Sequence of chain 9.B:
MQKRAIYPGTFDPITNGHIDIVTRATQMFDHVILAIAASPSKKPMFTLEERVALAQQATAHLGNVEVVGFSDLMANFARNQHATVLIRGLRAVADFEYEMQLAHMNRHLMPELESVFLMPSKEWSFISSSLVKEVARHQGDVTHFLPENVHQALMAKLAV

Binding-site contacts:
Ligand atom C13 contacts residue HIS138 of chain 3.B at 3.9 Å.
Ligand atom C21 contacts residue ALA37 of chain 9.B at 3.7 Å (hydrophobic).
Ligand atom C20 contacts residue ALA37 of chain 9.B at 3.6 Å (hydrophobic).
Ligand atom C14 contacts residue ASP72 of chain 9.B at 3.2 Å.
Ligand atom N9 contacts residue LEU73 of chain 9.B at 3.5 Å.
Ligand atom N23 contacts residue ALA38 of chain 9.B at 3.5 Å (h-bond).
Ligand atom C18 contacts residue ALA37 of chain 9.B at 3.7 Å (hydrophobic).
Ligand atom C19 contacts residue THR10 of chain 9.B at 3.7 Å.
Ligand atom C8 contacts residue MET74 of chain 9.B at 3.9 Å (hydrophobic).
Ligand atom C20 contacts residue THR10 of chain 9.B at 3.8 Å.
Ligand atom N23 contacts residue PRO40 of chain 9.B at 3.8 Å.
Ligand atom C19 contacts residue ALA37 of chain 9.B at 3.6 Å (hydrophobic).
Ligand atom C15 contacts residue PHE70 of chain 9.B at 3.8 Å (hydrophobic).
Ligand atom N12 contacts residue ASP72 of chain 9.B at 3.0 Å (salt-bridge).
Ligand atom C10 contacts residue LEU102 of chain 9.B at 3.5 Å (hydrophobic).
Ligand atom C10 contacts residue ASN106 of chain 9.B at 3.8 Å.
Ligand atom C14 contacts residue PHE70 of chain 9.B at 3.8 Å (hydrophobic).
Ligand atom C17 contacts residue ALA37 of chain 9.B at 3.9 Å (hydrophobic).
Ligand atom C16 contacts residue ALA37 of chain 9.B at 3.9 Å (hydrophobic).
Ligand atom CL contacts residue PRO8 of chain 9.B at 3.8 Å.
Ligand atom N6 contacts residue LEU73 of chain 9.B at 3.7 Å.
Ligand atom N23 contacts residue SER39 of chain 9.B at 2.9 Å (h-bond).
Ligand atom C10 contacts residue MET105 of chain 9.B at 3.7 Å (hydrophobic).
Ligand atom C14 contacts residue SER71 of chain 9.B at 3.6 Å.
Ligand atom C8 contacts residue ASP72 of chain 9.B at 3.9 Å.
Ligand atom N9 contacts residue MET74 of chain 9.B at 3.0 Å (h-bond).
Ligand atom C15 contacts residue ALA37 of chain 9.B at 3.8 Å (hydrophobic).
Ligand atom C5 contacts residue MET74 of chain 9.B at 3.7 Å (hydrophobic).
Ligand atom N23 contacts residue PHE70 of chain 9.B at 3.9 Å.
Ligand atom N6 contacts residue MET74 of chain 9.B at 4.0 Å.
Ligand atom C13 contacts residue ASP72 of chain 9.B at 3.8 Å.
Ligand atom N23 contacts residue ALA37 of chain 9.B at 3.7 Å.
Ligand atom C1 contacts residue LEU102 of chain 9.B at 3.7 Å (hydrophobic).
Ligand atom CL contacts residue MET74 of chain 9.B at 3.6 Å.
Ligand atom C5 contacts residue LEU73 of chain 9.B at 3.9 Å (hydrophobic).
Ligand atom C2 contacts residue LEU102 of chain 9.B at 3.8 Å (hydrophobic).
Ligand atom C17 contacts residue PHE70 of chain 9.B at 3.7 Å (hydrophobic).
Ligand atom CL contacts residue GLY9 of chain 9.B at 3.4 Å.
Ligand atom C10 contacts residue VAL135 of chain 3.B at 3.8 Å (hydrophobic).
Ligand atom C15 contacts residue SER71 of chain 9.B at 3.8 Å.

Sequence of chain 3.B:
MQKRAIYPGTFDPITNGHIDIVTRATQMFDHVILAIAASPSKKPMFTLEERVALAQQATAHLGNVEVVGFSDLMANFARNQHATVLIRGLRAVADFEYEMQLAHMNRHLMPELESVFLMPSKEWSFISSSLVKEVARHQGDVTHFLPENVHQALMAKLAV

This small molecule binds to this protein.
Small molecule (SMILES): CC1=Nc2nc(N[C@H](CC#N)c3cccc(Cl)c3)nn2C(=O)C1